Binding-site contacts:
Ligand atom CZ contacts residue GLN1063 of chain 3.NA at 4.1 Å.
Ligand atom CD2 contacts residue PHE1125 of chain 3.NA at 4.2 Å (hydrophobic).
Ligand atom CG contacts residue ASN1072 of chain 3.NA at 4.2 Å.
Ligand atom OH contacts residue ASP182 of chain 3.MB at 2.3 Å (salt-bridge).
Ligand atom CG contacts residue GLN1063 of chain 3.NA at 4.3 Å.
Ligand atom O contacts residue VAL1202 of chain 3.NA at 3.2 Å.
Ligand atom O contacts residue THR1121 of chain 3.NA at 4.0 Å.
Ligand atom CG contacts residue HIS1126 of chain 3.NA at 4.3 Å.
Ligand atom CG2 contacts residue GLN1063 of chain 3.NA at 3.3 Å.
Ligand atom CE1 contacts residue ASN1072 of chain 3.NA at 3.3 Å.
Ligand atom OH contacts residue GLN1063 of chain 3.NA at 3.7 Å.
Ligand atom CA contacts residue GLN1063 of chain 3.NA at 4.3 Å.
Ligand atom CD1 contacts residue GLN1063 of chain 3.NA at 3.8 Å.
Ligand atom CD2 contacts residue ALA1120 of chain 3.NA at 3.5 Å (hydrophobic).
Ligand atom O contacts residue GLN1063 of chain 3.NA at 2.9 Å (h-bond).
Ligand atom CD2 contacts residue LEU1129 of chain 3.NA at 4.2 Å (hydrophobic).
Ligand atom CE1 contacts residue THR1121 of chain 3.NA at 3.9 Å.
Ligand atom CE2 contacts residue GLN1063 of chain 3.NA at 3.3 Å.
Ligand atom CD1 contacts residue ASN1122 of chain 3.NA at 4.3 Å.
Ligand atom CD1 contacts residue THR1121 of chain 3.NA at 3.0 Å.
Ligand atom CZ contacts residue ASN1072 of chain 3.NA at 3.5 Å.
Ligand atom O contacts residue HIS1126 of chain 3.NA at 3.3 Å (h-bond).
Ligand atom CD2 contacts residue GLN1063 of chain 3.NA at 3.6 Å.
Ligand atom CD1 contacts residue PHE1125 of chain 3.NA at 3.6 Å (hydrophobic).
Ligand atom CZ contacts residue ASP182 of chain 3.MB at 3.4 Å.
Ligand atom CG contacts residue THR1121 of chain 3.NA at 3.3 Å.
Ligand atom C contacts residue GLN1063 of chain 3.NA at 3.9 Å.
Ligand atom CD1 contacts residue ASN1072 of chain 3.NA at 4.0 Å.
Ligand atom CD2 contacts residue THR1121 of chain 3.NA at 4.3 Å.
Ligand atom CE2 contacts residue ASP182 of chain 3.MB at 4.2 Å.
Ligand atom OH contacts residue HIS1068 of chain 3.NA at 3.8 Å.
Ligand atom C contacts residue VAL1202 of chain 3.NA at 4.2 Å (hydrophobic).
Ligand atom CD2 contacts residue HIS1126 of chain 3.NA at 3.4 Å.
Ligand atom CA contacts residue HIS1126 of chain 3.NA at 4.3 Å.
Ligand atom SD contacts residue ASN1072 of chain 3.NA at 3.7 Å.
Ligand atom CD2 contacts residue THR1121 of chain 3.NA at 4.0 Å.
Ligand atom OH contacts residue ASN1072 of chain 3.NA at 3.1 Å (h-bond).
Ligand atom CE1 contacts residue ASP182 of chain 3.MB at 4.0 Å.
Ligand atom C contacts residue HIS1126 of chain 3.NA at 4.0 Å.
Ligand atom CB contacts residue THR1121 of chain 3.NA at 3.3 Å.

A small-molecule ligand and the protein it binds are described below.
Small molecule (SMILES): CC[C@H](C)[C@H](N)C(=O)N[C@@H](CC(C)C)C(=O)N1CCC[C@H]1C(=O)N[C@@H](CCSC)C(=O)N[C@@H](Cc1ccc(O)cc1)C(=O)N[C@@H](CCCCN)C(=O)N[C@@H](CC(C)C)C(=O)N[C@@H](CO)C(=O)N1CCC[C@H]1C=O

Sequence of chain 3.NA:
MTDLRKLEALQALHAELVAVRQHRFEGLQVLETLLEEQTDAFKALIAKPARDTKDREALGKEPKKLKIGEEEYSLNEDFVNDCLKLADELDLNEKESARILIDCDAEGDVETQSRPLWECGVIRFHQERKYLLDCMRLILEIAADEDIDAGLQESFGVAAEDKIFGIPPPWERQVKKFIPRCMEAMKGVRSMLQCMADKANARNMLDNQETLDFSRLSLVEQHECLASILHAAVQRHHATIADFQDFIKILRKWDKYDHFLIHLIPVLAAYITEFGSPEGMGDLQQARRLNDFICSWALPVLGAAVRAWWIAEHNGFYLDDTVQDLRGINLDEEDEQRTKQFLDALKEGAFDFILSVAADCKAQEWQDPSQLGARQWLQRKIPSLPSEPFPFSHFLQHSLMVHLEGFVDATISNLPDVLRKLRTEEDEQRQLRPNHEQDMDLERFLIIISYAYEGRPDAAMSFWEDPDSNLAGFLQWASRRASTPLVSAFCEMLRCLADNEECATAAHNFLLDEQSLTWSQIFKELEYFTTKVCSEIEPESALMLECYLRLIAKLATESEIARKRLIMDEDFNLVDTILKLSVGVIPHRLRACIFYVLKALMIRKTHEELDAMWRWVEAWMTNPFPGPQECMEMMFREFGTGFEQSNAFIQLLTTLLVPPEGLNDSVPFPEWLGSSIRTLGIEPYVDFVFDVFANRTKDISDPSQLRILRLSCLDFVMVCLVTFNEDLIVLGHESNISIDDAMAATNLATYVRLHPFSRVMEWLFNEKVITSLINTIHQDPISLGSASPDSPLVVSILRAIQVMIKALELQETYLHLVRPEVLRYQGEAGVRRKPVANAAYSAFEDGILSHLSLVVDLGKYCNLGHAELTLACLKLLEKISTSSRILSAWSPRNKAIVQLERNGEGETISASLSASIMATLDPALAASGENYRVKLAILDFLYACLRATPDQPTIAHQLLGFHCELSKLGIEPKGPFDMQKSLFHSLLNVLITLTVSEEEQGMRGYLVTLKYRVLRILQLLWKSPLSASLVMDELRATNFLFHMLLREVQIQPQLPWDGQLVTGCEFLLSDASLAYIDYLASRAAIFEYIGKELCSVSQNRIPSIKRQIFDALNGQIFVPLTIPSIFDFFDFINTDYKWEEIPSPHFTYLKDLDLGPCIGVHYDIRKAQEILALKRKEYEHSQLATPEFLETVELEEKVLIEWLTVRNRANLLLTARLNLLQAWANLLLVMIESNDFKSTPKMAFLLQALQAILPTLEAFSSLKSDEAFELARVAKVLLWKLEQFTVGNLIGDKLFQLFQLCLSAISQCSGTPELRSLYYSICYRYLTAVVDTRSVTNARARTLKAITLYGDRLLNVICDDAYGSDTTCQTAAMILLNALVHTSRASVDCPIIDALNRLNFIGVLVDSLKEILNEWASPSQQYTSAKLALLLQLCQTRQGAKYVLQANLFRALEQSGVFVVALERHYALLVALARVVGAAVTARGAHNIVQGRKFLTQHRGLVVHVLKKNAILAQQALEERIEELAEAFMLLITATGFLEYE

Sequence of chain 3.MB:
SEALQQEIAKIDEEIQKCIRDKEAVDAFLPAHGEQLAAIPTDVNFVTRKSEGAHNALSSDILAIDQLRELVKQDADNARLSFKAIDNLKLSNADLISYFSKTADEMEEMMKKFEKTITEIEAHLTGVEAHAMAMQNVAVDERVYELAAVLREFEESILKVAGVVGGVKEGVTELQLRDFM